This small molecule binds to this protein.
Small molecule (SMILES): CC(=O)N[C@H]1[C@H](O[C@H]2[C@H](O)[C@@H](NC(C)=O)CO[C@@H]2CO)O[C@H](CO)[C@@H](O[C@@H]2O[C@H](CO[C@H]3O[C@H](CO[C@H]4O[C@H](CO)[C@@H](O)[C@H](O)[C@@H]4O)[C@@H](O)[C@H](O)[C@@H]3O)[C@@H](O)[C@H](O)[C@@H]2O)[C@@H]1O

Binding-site contacts:
Ligand atom C6 contacts residue LYS185 of chain 1.A at 3.6 Å.
Ligand atom C3 contacts residue TRP187 of chain 1.A at 3.7 Å (hydrophobic).
Ligand atom O5 contacts residue TRP187 of chain 1.A at 3.5 Å.
Ligand atom C1 contacts residue ASN141 of chain 1.A at 1.5 Å.
Ligand atom O4 contacts residue HIS204 of chain 1.A at 4.0 Å.
Ligand atom C7 contacts residue ILE206 of chain 1.A at 3.7 Å (hydrophobic).
Ligand atom O2 contacts residue HIS186 of chain 1.A at 4.0 Å.
Ligand atom C2 contacts residue ASN141 of chain 1.A at 2.5 Å.
Ligand atom C5 contacts residue TRP184 of chain 1.A at 3.8 Å (hydrophobic).
Ligand atom C1 contacts residue HIS186 of chain 1.A at 3.8 Å.
Ligand atom C8 contacts residue THR202 of chain 1.A at 3.9 Å.
Ligand atom O2 contacts residue TRP187 of chain 1.A at 3.7 Å.
Ligand atom N2 contacts residue HIS186 of chain 1.A at 3.4 Å (h-bond).
Ligand atom C8 contacts residue HIS186 of chain 1.A at 3.5 Å.
Ligand atom C3 contacts residue HIS186 of chain 1.A at 3.9 Å.
Ligand atom O7 contacts residue ASN141 of chain 1.A at 2.8 Å (h-bond).
Ligand atom C5 contacts residue HIS204 of chain 1.A at 4.0 Å.
Ligand atom C1 contacts residue LYS185 of chain 1.A at 3.7 Å.
Ligand atom C2 contacts residue TRP184 of chain 1.A at 3.7 Å (hydrophobic).
Ligand atom O3 contacts residue TRP187 of chain 1.A at 3.6 Å.
Ligand atom O6 contacts residue TRP187 of chain 1.A at 3.5 Å.
Ligand atom C5 contacts residue ASN141 of chain 1.A at 3.7 Å.
Ligand atom O3 contacts residue TRP184 of chain 1.A at 4.0 Å.
Ligand atom O5 contacts residue ASN141 of chain 1.A at 2.5 Å (h-bond).
Ligand atom C2 contacts residue HIS186 of chain 1.A at 3.7 Å.
Ligand atom C7 contacts residue HIS186 of chain 1.A at 3.2 Å.
Ligand atom C3 contacts residue ASN141 of chain 1.A at 3.8 Å.
Ligand atom O7 contacts residue THR202 of chain 1.A at 3.5 Å.
Ligand atom N2 contacts residue ILE206 of chain 1.A at 3.9 Å.
Ligand atom C8 contacts residue ILE206 of chain 1.A at 3.7 Å (hydrophobic).
Ligand atom C7 contacts residue ASN141 of chain 1.A at 3.0 Å.
Ligand atom C4 contacts residue TRP184 of chain 1.A at 3.9 Å (hydrophobic).
Ligand atom O7 contacts residue HIS186 of chain 1.A at 3.4 Å.
Ligand atom O4 contacts residue TRP187 of chain 1.A at 3.9 Å.
Ligand atom O6 contacts residue THR143 of chain 1.A at 3.9 Å.
Ligand atom N2 contacts residue ASN141 of chain 1.A at 2.8 Å (h-bond).
Ligand atom C6 contacts residue THR143 of chain 1.A at 3.8 Å.
Ligand atom O3 contacts residue HIS186 of chain 1.A at 2.8 Å (h-bond).
Ligand atom C1 contacts residue HIS204 of chain 1.A at 4.0 Å.
Ligand atom O5 contacts residue TRP184 of chain 1.A at 3.7 Å.

Sequence of chain 1.A:
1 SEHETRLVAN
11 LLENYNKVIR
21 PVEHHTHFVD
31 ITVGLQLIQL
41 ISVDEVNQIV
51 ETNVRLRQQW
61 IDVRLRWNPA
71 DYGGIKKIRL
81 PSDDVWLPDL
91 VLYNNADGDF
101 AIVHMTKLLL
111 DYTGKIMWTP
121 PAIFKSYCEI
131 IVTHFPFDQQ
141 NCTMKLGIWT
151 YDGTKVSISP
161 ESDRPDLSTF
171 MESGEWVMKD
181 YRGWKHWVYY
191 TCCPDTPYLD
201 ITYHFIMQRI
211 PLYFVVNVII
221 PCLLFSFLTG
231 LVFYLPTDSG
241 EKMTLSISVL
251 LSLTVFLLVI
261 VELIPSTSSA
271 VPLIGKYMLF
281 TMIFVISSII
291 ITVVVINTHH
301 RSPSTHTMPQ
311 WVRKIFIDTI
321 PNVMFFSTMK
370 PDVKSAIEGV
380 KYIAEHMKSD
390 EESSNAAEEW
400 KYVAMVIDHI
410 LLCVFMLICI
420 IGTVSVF